Sequence of chain 6.A:
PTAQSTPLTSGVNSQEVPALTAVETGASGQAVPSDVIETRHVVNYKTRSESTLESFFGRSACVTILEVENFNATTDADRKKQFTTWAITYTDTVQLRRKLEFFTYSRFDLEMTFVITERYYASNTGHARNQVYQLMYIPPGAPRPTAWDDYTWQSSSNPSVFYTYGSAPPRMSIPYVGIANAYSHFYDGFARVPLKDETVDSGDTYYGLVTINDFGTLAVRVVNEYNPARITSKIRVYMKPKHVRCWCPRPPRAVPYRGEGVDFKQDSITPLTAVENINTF

Binding-site contacts:
Ligand atom O4 contacts residue PRO252 of chain 5.A at 3.8 Å.
Ligand atom O1A contacts residue ALA146 of chain 6.A at 4.2 Å.
Ligand atom C4 contacts residue TYR145 of chain 6.A at 3.6 Å (hydrophobic).
Ligand atom O8 contacts residue ALA146 of chain 6.A at 3.3 Å.
Ligand atom N5 contacts residue TYR145 of chain 6.A at 2.6 Å (h-bond).
Ligand atom O1B contacts residue ASN148 of chain 6.A at 4.3 Å.
Ligand atom C3 contacts residue PRO252 of chain 5.A at 3.9 Å (hydrophobic).
Ligand atom C11 contacts residue ARG143 of chain 6.A at 4.0 Å.
Ligand atom C11 contacts residue TYR145 of chain 6.A at 3.7 Å (hydrophobic).
Ligand atom O1A contacts residue SER147 of chain 6.A at 2.8 Å (h-bond).
Ligand atom C6 contacts residue ALA146 of chain 6.A at 4.2 Å (hydrophobic).
Ligand atom C7 contacts residue TYR145 of chain 6.A at 3.8 Å (hydrophobic).
Ligand atom O4 contacts residue TYR250 of chain 5.A at 3.4 Å.
Ligand atom C8 contacts residue ALA146 of chain 6.A at 4.4 Å (hydrophobic).
Ligand atom O1B contacts residue ALA146 of chain 6.A at 3.2 Å.
Ligand atom N5 contacts residue TYR250 of chain 5.A at 4.4 Å.
Ligand atom O4 contacts residue ASN251 of chain 5.A at 4.2 Å.
Ligand atom C1 contacts residue PRO252 of chain 5.A at 4.1 Å (hydrophobic).
Ligand atom C1 contacts residue ALA146 of chain 6.A at 3.9 Å (hydrophobic).
Ligand atom C10 contacts residue TYR145 of chain 6.A at 3.6 Å (hydrophobic).
Ligand atom C6 contacts residue TYR145 of chain 6.A at 3.4 Å (hydrophobic).
Ligand atom C1 contacts residue SER147 of chain 6.A at 3.6 Å.
Ligand atom C10 contacts residue TYR250 of chain 5.A at 3.5 Å (hydrophobic).
Ligand atom O1A contacts residue PRO252 of chain 5.A at 3.3 Å.
Ligand atom O4 contacts residue TYR145 of chain 6.A at 4.2 Å.
Ligand atom C9 contacts residue TYR145 of chain 6.A at 4.2 Å (hydrophobic).
Ligand atom O10 contacts residue TYR250 of chain 5.A at 2.7 Å (h-bond).
Ligand atom C5 contacts residue TYR145 of chain 6.A at 3.3 Å (hydrophobic).
Ligand atom O1B contacts residue SER147 of chain 6.A at 3.1 Å (h-bond).
Ligand atom C11 contacts residue TYR250 of chain 5.A at 3.7 Å (hydrophobic).
Ligand atom C4 contacts residue PRO252 of chain 5.A at 3.8 Å (hydrophobic).

The small molecule below binds the protein below.
Small molecule (SMILES): CC(=O)N[C@H]1[C@H]([C@H](O)[C@H](O)CO)O[C@@](O)(C(=O)O)C[C@@H]1O

Sequence of chain 5.A:
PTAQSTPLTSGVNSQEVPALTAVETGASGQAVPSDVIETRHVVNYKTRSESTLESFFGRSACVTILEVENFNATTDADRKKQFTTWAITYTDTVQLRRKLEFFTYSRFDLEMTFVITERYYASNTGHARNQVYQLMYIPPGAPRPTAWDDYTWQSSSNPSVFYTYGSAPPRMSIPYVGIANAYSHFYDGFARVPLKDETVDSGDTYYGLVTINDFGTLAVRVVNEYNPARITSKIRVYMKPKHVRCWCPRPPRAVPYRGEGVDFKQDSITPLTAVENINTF